Sequence of chain 1.B:
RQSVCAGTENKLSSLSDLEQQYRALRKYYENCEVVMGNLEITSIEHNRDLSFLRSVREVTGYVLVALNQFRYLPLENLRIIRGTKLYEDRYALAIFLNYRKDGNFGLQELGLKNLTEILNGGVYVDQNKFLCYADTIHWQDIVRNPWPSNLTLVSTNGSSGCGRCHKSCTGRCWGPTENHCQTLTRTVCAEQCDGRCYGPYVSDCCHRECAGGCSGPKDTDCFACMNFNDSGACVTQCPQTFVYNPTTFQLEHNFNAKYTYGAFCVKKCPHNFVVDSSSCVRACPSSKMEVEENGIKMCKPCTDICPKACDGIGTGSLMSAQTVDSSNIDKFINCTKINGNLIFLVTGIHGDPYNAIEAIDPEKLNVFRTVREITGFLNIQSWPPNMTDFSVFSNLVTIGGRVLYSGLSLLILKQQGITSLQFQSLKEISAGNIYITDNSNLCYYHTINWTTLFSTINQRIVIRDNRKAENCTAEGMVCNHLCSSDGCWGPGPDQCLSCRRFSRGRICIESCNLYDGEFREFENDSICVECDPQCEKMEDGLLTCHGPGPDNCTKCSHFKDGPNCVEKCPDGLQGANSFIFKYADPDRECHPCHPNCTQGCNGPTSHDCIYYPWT

Binding-site contacts:
Ligand atom O5 contacts residue ASN150 of chain 1.B at 2.4 Å (h-bond).
Ligand atom C6 contacts residue ASN150 of chain 1.B at 4.4 Å.
Ligand atom C8 contacts residue TYR91 of chain 1.B at 4.1 Å (hydrophobic).
Ligand atom C8 contacts residue ARG90 of chain 1.B at 3.8 Å.
Ligand atom O7 contacts residue ASN150 of chain 1.B at 3.5 Å (h-bond).
Ligand atom C5 contacts residue ASN150 of chain 1.B at 3.2 Å.
Ligand atom C2 contacts residue ASN150 of chain 1.B at 2.5 Å.
Ligand atom N2 contacts residue ASN150 of chain 1.B at 2.7 Å (h-bond).
Ligand atom N2 contacts residue LEU151 of chain 1.B at 4.4 Å.
Ligand atom C3 contacts residue ASN150 of chain 1.B at 3.5 Å.
Ligand atom C1 contacts residue ASN150 of chain 1.B at 1.4 Å.
Ligand atom C7 contacts residue ASN150 of chain 1.B at 3.8 Å.
Ligand atom C4 contacts residue ASN150 of chain 1.B at 4.0 Å.

The protein below binds the small molecule below.
Small molecule (SMILES): CC(=O)N[C@@H]1[C@@H](O)[C@H](O)[C@@H](CO)O[C@H]1O